Sequence of chain 1.A:
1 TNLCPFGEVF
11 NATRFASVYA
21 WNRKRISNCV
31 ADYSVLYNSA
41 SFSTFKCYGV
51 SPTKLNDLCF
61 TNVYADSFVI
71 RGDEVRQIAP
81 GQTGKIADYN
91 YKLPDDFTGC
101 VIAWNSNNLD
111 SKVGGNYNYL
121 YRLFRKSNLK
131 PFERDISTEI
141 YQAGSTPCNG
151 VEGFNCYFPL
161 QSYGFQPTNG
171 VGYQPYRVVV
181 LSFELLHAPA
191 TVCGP

Binding-site contacts:
Ligand atom C7 contacts residue ASN11 of chain 1.A at 3.3 Å.
Ligand atom O7 contacts residue ASN11 of chain 1.A at 3.4 Å (h-bond).
Ligand atom C4 contacts residue ASN11 of chain 1.A at 4.2 Å.
Ligand atom C2 contacts residue ASN11 of chain 1.A at 2.4 Å.
Ligand atom C8 contacts residue ALA12 of chain 1.A at 3.6 Å (hydrophobic).
Ligand atom C3 contacts residue ASN11 of chain 1.A at 3.8 Å.
Ligand atom C8 contacts residue LEU109 of chain 1.A at 4.1 Å (hydrophobic).
Ligand atom C1 contacts residue ASN11 of chain 1.A at 1.4 Å.
Ligand atom N2 contacts residue ASN11 of chain 1.A at 2.9 Å (h-bond).
Ligand atom O3 contacts residue SER41 of chain 1.A at 3.8 Å.
Ligand atom O5 contacts residue ASN11 of chain 1.A at 2.3 Å (h-bond).
Ligand atom O7 contacts residue PHE10 of chain 1.A at 4.1 Å.
Ligand atom O7 contacts residue LEU109 of chain 1.A at 3.9 Å.
Ligand atom C8 contacts residue ARG177 of chain 1.A at 3.7 Å.
Ligand atom O7 contacts residue ARG177 of chain 1.A at 4.3 Å.
Ligand atom C5 contacts residue ASN11 of chain 1.A at 3.6 Å.
Ligand atom C8 contacts residue THR13 of chain 1.A at 4.1 Å.
Ligand atom C7 contacts residue LEU109 of chain 1.A at 4.3 Å (hydrophobic).
Ligand atom C8 contacts residue ASN11 of chain 1.A at 3.5 Å.

This small molecule binds to this protein.
Small molecule (SMILES): CC(=O)N[C@H]1[C@H](O[C@H]2[C@H](O)[C@@H](NC(C)=O)CO[C@@H]2CO[C@@H]2O[C@@H](C)[C@@H](O)[C@@H](O)[C@@H]2O)O[C@H](CO)[C@@H](O)[C@@H]1O